Binding-site contacts:
Ligand atom O5 contacts residue ASN709 of chain 1.A at 2.4 Å (h-bond).
Ligand atom C7 contacts residue ASN709 of chain 1.A at 3.1 Å.
Ligand atom C8 contacts residue ASN710 of chain 1.A at 4.5 Å.
Ligand atom N2 contacts residue ASN709 of chain 1.A at 2.9 Å (h-bond).
Ligand atom C3 contacts residue ASN709 of chain 1.A at 3.8 Å.
Ligand atom C8 contacts residue ASN709 of chain 1.A at 4.0 Å.
Ligand atom C2 contacts residue ASN709 of chain 1.A at 2.4 Å.
Ligand atom O5 contacts residue ASP796 of chain 1.B at 3.8 Å.
Ligand atom C7 contacts residue GLY1131 of chain 1.A at 4.4 Å.
Ligand atom C1 contacts residue ASP796 of chain 1.B at 4.1 Å.
Ligand atom C8 contacts residue GLY1131 of chain 1.A at 3.6 Å.
Ligand atom C1 contacts residue ASN709 of chain 1.A at 1.4 Å.
Ligand atom C5 contacts residue ASN709 of chain 1.A at 3.7 Å.
Ligand atom C4 contacts residue ASN709 of chain 1.A at 4.2 Å.
Ligand atom O7 contacts residue ASN709 of chain 1.A at 3.0 Å (h-bond).

The protein below binds the small molecule below.
Small molecule (SMILES): CC(=O)N[C@@H]1[C@@H](O)[C@H](O)[C@@H](CO)O[C@H]1O

Sequence of chain 1.A:
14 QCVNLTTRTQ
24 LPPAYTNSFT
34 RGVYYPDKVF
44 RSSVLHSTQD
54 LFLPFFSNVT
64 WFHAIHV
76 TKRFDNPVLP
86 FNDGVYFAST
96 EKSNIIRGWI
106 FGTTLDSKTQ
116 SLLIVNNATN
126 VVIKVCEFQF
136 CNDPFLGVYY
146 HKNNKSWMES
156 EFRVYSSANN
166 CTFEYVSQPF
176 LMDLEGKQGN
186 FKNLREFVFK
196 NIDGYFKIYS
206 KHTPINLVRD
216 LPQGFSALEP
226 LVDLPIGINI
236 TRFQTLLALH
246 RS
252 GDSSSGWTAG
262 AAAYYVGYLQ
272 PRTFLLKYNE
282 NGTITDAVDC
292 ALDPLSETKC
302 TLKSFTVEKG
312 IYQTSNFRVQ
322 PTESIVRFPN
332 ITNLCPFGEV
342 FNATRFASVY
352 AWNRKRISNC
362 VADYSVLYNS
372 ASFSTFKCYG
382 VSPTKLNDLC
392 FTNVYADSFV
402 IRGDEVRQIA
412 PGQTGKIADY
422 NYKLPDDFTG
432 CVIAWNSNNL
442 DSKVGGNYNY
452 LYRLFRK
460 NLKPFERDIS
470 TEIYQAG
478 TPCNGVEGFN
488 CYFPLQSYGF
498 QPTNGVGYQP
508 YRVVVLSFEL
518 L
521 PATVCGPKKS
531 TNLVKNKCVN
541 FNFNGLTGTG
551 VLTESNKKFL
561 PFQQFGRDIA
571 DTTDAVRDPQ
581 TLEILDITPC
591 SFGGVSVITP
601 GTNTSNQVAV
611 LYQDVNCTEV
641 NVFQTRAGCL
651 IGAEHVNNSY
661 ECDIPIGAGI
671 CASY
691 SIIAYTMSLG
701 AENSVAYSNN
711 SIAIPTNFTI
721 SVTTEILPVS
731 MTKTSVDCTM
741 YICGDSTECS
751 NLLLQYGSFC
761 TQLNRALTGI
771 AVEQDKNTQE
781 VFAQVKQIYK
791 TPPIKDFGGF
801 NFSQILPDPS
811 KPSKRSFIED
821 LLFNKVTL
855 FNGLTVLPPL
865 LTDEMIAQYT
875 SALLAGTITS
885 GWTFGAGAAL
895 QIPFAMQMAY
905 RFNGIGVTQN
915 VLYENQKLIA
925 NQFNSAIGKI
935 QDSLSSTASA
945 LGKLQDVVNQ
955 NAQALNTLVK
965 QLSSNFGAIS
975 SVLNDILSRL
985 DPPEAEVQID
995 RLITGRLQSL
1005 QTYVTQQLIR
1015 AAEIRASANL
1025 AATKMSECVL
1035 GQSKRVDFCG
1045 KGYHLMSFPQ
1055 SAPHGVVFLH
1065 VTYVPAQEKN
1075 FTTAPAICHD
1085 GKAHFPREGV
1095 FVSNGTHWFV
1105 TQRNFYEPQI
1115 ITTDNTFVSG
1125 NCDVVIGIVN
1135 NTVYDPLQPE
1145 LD

Sequence of chain 1.B:
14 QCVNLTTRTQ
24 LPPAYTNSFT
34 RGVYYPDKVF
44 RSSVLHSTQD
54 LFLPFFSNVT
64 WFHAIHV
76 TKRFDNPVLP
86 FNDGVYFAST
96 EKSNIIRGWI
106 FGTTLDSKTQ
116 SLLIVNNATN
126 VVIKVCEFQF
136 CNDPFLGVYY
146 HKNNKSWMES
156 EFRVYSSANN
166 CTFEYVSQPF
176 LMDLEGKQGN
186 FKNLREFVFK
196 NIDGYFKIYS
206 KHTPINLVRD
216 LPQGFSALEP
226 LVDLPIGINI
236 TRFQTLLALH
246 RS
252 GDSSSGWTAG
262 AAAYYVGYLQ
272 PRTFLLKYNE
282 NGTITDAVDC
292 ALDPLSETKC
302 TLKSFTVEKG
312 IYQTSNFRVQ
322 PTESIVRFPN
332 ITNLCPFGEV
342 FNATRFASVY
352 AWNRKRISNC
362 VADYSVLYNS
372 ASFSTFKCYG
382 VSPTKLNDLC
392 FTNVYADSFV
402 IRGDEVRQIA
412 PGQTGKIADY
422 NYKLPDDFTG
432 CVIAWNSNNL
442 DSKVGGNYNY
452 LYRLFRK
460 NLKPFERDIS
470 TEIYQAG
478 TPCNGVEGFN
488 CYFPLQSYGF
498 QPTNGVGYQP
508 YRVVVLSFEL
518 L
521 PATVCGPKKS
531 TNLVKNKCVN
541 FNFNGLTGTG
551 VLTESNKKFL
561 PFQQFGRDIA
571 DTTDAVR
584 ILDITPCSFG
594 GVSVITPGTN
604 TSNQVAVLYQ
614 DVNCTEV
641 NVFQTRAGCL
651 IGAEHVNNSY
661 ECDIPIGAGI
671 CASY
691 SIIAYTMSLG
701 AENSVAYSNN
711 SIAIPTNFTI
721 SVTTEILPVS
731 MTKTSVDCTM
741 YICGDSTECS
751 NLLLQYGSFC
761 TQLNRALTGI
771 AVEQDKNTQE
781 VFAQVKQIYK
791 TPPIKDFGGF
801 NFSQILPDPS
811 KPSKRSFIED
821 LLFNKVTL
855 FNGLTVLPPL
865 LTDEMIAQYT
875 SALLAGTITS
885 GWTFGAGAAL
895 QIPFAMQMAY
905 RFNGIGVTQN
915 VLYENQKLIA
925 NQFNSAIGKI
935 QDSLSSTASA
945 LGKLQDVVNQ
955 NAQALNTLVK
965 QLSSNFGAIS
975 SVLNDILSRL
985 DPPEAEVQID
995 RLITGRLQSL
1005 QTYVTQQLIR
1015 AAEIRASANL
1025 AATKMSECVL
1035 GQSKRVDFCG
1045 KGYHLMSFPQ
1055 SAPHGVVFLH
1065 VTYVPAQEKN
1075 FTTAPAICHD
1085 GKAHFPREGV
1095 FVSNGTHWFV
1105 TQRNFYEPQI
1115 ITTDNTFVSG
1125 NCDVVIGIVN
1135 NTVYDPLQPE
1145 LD